Sequence of chain 1.I:
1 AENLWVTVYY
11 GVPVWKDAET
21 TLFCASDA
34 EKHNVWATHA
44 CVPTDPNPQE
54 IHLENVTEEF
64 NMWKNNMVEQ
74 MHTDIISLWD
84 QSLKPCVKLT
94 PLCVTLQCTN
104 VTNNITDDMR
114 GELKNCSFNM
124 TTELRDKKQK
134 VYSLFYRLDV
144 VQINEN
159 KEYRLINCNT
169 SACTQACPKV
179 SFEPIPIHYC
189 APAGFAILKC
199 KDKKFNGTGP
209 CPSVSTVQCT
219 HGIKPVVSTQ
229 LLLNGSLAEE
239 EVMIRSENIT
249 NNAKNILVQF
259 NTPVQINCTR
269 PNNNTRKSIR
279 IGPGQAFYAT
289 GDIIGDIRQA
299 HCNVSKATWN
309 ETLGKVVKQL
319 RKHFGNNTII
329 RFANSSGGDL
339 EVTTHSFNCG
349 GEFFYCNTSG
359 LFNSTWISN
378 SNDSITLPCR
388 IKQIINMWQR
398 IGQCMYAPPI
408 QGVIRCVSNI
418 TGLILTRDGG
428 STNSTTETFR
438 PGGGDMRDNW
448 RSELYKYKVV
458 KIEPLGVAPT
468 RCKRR

A small-molecule ligand and the protein it binds are described below.
Small molecule (SMILES): CC(=O)N[C@@H]1[C@@H](O)[C@H](O)[C@@H](CO)O[C@H]1O

Binding-site contacts:
Ligand atom C4 contacts residue ASN103 of chain 1.I at 4.2 Å.
Ligand atom C3 contacts residue ASN103 of chain 1.I at 3.8 Å.
Ligand atom C8 contacts residue ASN103 of chain 1.I at 4.2 Å.
Ligand atom N2 contacts residue ASN103 of chain 1.I at 2.9 Å (h-bond).
Ligand atom C1 contacts residue ASN103 of chain 1.I at 1.4 Å.
Ligand atom C5 contacts residue ASN103 of chain 1.I at 3.7 Å.
Ligand atom O7 contacts residue ASN103 of chain 1.I at 2.8 Å (h-bond).
Ligand atom C2 contacts residue ASN103 of chain 1.I at 2.4 Å.
Ligand atom C6 contacts residue GLY114 of chain 1.I at 4.4 Å.
Ligand atom O5 contacts residue ASN103 of chain 1.I at 2.4 Å (h-bond).
Ligand atom O5 contacts residue GLY114 of chain 1.I at 4.2 Å.
Ligand atom C7 contacts residue ASN103 of chain 1.I at 3.0 Å.